Sequence of chain 2.B:
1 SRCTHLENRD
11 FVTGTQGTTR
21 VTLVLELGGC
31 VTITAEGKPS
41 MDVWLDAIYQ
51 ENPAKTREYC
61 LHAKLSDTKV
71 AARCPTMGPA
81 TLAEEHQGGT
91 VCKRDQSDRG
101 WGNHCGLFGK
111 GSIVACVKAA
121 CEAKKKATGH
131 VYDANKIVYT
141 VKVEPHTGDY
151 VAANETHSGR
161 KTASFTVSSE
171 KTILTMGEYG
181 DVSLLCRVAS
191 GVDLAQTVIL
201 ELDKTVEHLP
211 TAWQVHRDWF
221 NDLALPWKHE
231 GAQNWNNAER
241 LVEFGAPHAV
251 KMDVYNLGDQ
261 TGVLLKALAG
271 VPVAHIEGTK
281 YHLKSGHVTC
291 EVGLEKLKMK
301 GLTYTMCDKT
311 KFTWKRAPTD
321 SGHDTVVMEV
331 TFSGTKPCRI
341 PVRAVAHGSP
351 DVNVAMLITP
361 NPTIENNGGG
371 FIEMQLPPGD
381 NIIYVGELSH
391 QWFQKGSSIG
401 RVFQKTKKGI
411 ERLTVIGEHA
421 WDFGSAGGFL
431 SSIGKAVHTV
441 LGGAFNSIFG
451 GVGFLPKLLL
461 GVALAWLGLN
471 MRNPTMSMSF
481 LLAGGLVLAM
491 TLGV

Sequence of chain 2.A:
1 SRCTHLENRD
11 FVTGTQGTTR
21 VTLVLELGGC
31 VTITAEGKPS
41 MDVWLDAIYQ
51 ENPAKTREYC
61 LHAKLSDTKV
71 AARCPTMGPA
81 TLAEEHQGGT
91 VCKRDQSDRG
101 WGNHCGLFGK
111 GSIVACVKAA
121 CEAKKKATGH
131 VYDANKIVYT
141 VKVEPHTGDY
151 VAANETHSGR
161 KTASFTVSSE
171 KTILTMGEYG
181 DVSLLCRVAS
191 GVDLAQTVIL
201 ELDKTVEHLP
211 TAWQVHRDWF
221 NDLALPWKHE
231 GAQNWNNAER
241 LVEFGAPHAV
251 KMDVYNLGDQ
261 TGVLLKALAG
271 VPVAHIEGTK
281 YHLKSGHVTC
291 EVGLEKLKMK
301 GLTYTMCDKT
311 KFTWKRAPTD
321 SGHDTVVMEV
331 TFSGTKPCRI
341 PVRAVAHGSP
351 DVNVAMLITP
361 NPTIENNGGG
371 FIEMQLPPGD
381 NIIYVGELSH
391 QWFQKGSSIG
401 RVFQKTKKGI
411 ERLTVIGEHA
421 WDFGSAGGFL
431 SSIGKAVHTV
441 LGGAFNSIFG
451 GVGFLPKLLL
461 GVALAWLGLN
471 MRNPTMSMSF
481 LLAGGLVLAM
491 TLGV

Binding-site contacts:
Ligand atom O5 contacts residue ASN154 of chain 2.B at 2.4 Å (h-bond).
Ligand atom C7 contacts residue ASN154 of chain 2.B at 3.3 Å.
Ligand atom C3 contacts residue ASN154 of chain 2.B at 3.8 Å.
Ligand atom C8 contacts residue HIS104 of chain 2.A at 4.0 Å.
Ligand atom O7 contacts residue ASN154 of chain 2.B at 3.3 Å (h-bond).
Ligand atom C5 contacts residue ASN154 of chain 2.B at 3.7 Å.
Ligand atom C2 contacts residue ASN154 of chain 2.B at 2.4 Å.
Ligand atom O5 contacts residue HIS104 of chain 2.A at 3.0 Å (h-bond).
Ligand atom C5 contacts residue HIS104 of chain 2.A at 3.1 Å.
Ligand atom C8 contacts residue ASN154 of chain 2.B at 3.4 Å.
Ligand atom C1 contacts residue ASN154 of chain 2.B at 1.4 Å.
Ligand atom C4 contacts residue ASN154 of chain 2.B at 4.2 Å.
Ligand atom C1 contacts residue HIS104 of chain 2.A at 3.2 Å.
Ligand atom N2 contacts residue ASN154 of chain 2.B at 2.9 Å (h-bond).
Ligand atom C4 contacts residue HIS104 of chain 2.A at 4.4 Å.
Ligand atom C6 contacts residue HIS104 of chain 2.A at 3.2 Å.

This protein binds this small molecule.
Small molecule (SMILES): CC(=O)N[C@H]1[C@H](O[C@H]2[C@H](O)[C@@H](NC(C)=O)CO[C@@H]2CO[C@@H]2O[C@@H](C)[C@@H](O)[C@@H](O)[C@@H]2O)O[C@H](CO)[C@@H](O)[C@@H]1O